The small molecule below binds the protein below.
Small molecule (SMILES): COc1ccc(-c2ccc3c(c2)CN(CC[C@](C)(C(=O)NO)S(C)(=O)=O)C3=O)c(F)c1

Binding-site contacts:
Ligand atom C1 contacts residue ZN1 of chain 1.B at 2.8 Å.
Ligand atom C16 contacts residue UNZ1 of chain 1.D at 0.3 Å.
Ligand atom C18 contacts residue UNZ1 of chain 1.D at 0.2 Å.
Ligand atom C17 contacts residue UNZ1 of chain 1.D at 0.1 Å.
Ligand atom C6 contacts residue UNZ1 of chain 1.D at 0.2 Å.
Ligand atom C10 contacts residue UNZ1 of chain 1.D at 0.2 Å.
Ligand atom O3 contacts residue ASP241 of chain 1.A at 2.8 Å (salt-bridge).
Ligand atom O3 contacts residue GLU77 of chain 1.A at 2.5 Å (salt-bridge).
Ligand atom C contacts residue UNZ1 of chain 1.D at 0.3 Å.
Ligand atom F contacts residue UNZ1 of chain 1.D at 0.7 Å.
Ligand atom O4 contacts residue UNZ1 of chain 1.D at 0.1 Å (h-bond).
Ligand atom C7 contacts residue UNZ1 of chain 1.D at 0.3 Å.
Ligand atom O3 contacts residue UNZ1 of chain 1.D at 0.1 Å (h-bond).
Ligand atom N contacts residue ZN1 of chain 1.B at 2.8 Å.
Ligand atom C19 contacts residue UNZ1 of chain 1.D at 0.8 Å.
Ligand atom O2 contacts residue ZN1 of chain 1.B at 2.0 Å.
Ligand atom O2 contacts residue UNZ1 of chain 1.D at 0.3 Å (h-bond).
Ligand atom C8 contacts residue UNZ1 of chain 1.D at 0.3 Å.
Ligand atom C12 contacts residue UNZ1 of chain 1.D at 0.3 Å.
Ligand atom C3 contacts residue UNZ1 of chain 1.D at 0.0 Å.
Ligand atom O2 contacts residue HIS237 of chain 1.A at 2.9 Å (h-bond).
Ligand atom O1 contacts residue UNZ1 of chain 1.D at 1.7 Å (h-bond).
Ligand atom N contacts residue UNZ1 of chain 1.D at 0.3 Å (h-bond).
Ligand atom C13 contacts residue UNZ1 of chain 1.D at 0.4 Å.
Ligand atom O3 contacts residue ZN1 of chain 1.B at 2.0 Å.
Ligand atom O contacts residue UNZ1 of chain 1.D at 1.9 Å.
Ligand atom C2 contacts residue UNZ1 of chain 1.D at 0.1 Å.
Ligand atom O5 contacts residue UNZ1 of chain 1.D at 0.3 Å (h-bond).
Ligand atom C15 contacts residue UNZ1 of chain 1.D at 0.1 Å.
Ligand atom N1 contacts residue UNZ1 of chain 1.D at 0.1 Å (h-bond).
Ligand atom O2 contacts residue THR190 of chain 1.A at 2.6 Å (h-bond).
Ligand atom S contacts residue UNZ1 of chain 1.D at 0.7 Å.
Ligand atom C11 contacts residue UNZ1 of chain 1.D at 0.1 Å.
Ligand atom C14 contacts residue UNZ1 of chain 1.D at 0.3 Å.
Ligand atom N contacts residue HIS264 of chain 1.A at 2.7 Å (h-bond).
Ligand atom C4 contacts residue UNZ1 of chain 1.D at 0.1 Å.
Ligand atom C5 contacts residue UNZ1 of chain 1.D at 0.2 Å.
Ligand atom C9 contacts residue UNZ1 of chain 1.D at 0.3 Å.
Ligand atom C20 contacts residue UNZ1 of chain 1.D at 1.0 Å.
Ligand atom C1 contacts residue UNZ1 of chain 1.D at 0.2 Å.

Sequence of chain 1.A:
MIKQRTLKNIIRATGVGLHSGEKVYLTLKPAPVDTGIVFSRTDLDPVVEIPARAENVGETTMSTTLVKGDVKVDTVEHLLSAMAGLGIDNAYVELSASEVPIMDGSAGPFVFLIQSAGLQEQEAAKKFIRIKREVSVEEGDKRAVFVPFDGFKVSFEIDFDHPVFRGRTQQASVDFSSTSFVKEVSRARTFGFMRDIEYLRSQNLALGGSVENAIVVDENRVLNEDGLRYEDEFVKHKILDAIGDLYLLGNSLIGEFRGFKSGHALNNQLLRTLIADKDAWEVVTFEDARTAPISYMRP